Sequence of chain 1.F:
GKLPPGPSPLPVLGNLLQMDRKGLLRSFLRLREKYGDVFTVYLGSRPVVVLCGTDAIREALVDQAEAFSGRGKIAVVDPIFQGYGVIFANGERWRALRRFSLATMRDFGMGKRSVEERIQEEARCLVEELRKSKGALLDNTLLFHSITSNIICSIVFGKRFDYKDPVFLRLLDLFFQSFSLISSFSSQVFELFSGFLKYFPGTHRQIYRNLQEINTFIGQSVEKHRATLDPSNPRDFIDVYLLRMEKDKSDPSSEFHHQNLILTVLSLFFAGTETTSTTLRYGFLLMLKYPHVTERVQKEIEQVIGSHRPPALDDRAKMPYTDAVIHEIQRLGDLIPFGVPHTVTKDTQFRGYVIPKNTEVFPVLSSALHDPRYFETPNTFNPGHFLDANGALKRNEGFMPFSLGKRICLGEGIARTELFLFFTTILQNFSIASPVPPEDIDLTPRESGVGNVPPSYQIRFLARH

This protein binds this small molecule.
Small molecule (SMILES): Clc1ccc(-n2ccnc2)cc1

Binding-site contacts:
Ligand atom CL contacts residue VAL85 of chain 1.F at 4.1 Å.
Ligand atom C4 contacts residue ALA279 of chain 1.F at 3.3 Å (hydrophobic).
Ligand atom C8 contacts residue VAL348 of chain 1.F at 4.3 Å (hydrophobic).
Ligand atom C11 contacts residue ILE95 of chain 1.F at 4.5 Å (hydrophobic).
Ligand atom C2 contacts residue ILE344 of chain 1.F at 4.4 Å (hydrophobic).
Ligand atom C4 contacts residue HEM1 of chain 1.R at 3.1 Å.
Ligand atom C11 contacts residue ALA279 of chain 1.F at 4.3 Å (hydrophobic).
Ligand atom N3 contacts residue THR283 of chain 1.F at 4.5 Å.
Ligand atom C5 contacts residue HEM1 of chain 1.R at 4.3 Å.
Ligand atom C2 contacts residue ALA279 of chain 1.F at 4.4 Å (hydrophobic).
Ligand atom N1 contacts residue ALA279 of chain 1.F at 3.9 Å.
Ligand atom C11 contacts residue PHE278 of chain 1.F at 3.5 Å (hydrophobic).
Ligand atom N1 contacts residue THR283 of chain 1.F at 4.3 Å.
Ligand atom CL contacts residue PHE278 of chain 1.F at 4.4 Å.
Ligand atom C4 contacts residue THR283 of chain 1.F at 3.3 Å.
Ligand atom C9 contacts residue PHE96 of chain 1.F at 4.4 Å (hydrophobic).
Ligand atom C7 contacts residue VAL348 of chain 1.F at 3.9 Å (hydrophobic).
Ligand atom CL contacts residue PHE96 of chain 1.F at 3.7 Å.
Ligand atom N3 contacts residue HEM1 of chain 1.R at 2.5 Å.
Ligand atom C5 contacts residue ALA279 of chain 1.F at 3.2 Å (hydrophobic).
Ligand atom C2 contacts residue HEM1 of chain 1.R at 3.3 Å.
Ligand atom C9 contacts residue PHE278 of chain 1.F at 4.2 Å (hydrophobic).
Ligand atom N3 contacts residue ILE344 of chain 1.F at 4.4 Å.
Ligand atom N3 contacts residue ALA279 of chain 1.F at 4.0 Å.
Ligand atom C5 contacts residue THR283 of chain 1.F at 3.1 Å.
Ligand atom C10 contacts residue PHE278 of chain 1.F at 3.2 Å (hydrophobic).